Binding-site contacts:
Ligand atom C2 contacts residue ASN12 of chain 6.A at 3.5 Å.
Ligand atom C5 contacts residue ASN12 of chain 6.A at 3.9 Å.
Ligand atom C7 contacts residue ASN12 of chain 6.A at 4.3 Å.
Ligand atom O5 contacts residue ASN12 of chain 6.A at 2.6 Å (h-bond).
Ligand atom C1 contacts residue ASN12 of chain 6.A at 2.1 Å.
Ligand atom O7 contacts residue ASN12 of chain 6.A at 4.2 Å.
Ligand atom N2 contacts residue ASN12 of chain 6.A at 4.0 Å.

A small-molecule ligand and the protein it binds are described below.
Small molecule (SMILES): CC(=O)N[C@H]1[C@H](O[C@H]2[C@H](O)[C@@H](NC(C)=O)CO[C@@H]2CO)O[C@H](CO)[C@@H](O)[C@@H]1O

Sequence of chain 6.A:
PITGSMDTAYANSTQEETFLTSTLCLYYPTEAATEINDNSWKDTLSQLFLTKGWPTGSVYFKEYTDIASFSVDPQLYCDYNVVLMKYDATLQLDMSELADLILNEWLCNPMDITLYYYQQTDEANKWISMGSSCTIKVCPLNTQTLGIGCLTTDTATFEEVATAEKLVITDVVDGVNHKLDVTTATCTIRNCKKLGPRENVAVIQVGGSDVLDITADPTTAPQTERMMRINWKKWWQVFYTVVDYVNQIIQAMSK